Sequence of chain 1.D:
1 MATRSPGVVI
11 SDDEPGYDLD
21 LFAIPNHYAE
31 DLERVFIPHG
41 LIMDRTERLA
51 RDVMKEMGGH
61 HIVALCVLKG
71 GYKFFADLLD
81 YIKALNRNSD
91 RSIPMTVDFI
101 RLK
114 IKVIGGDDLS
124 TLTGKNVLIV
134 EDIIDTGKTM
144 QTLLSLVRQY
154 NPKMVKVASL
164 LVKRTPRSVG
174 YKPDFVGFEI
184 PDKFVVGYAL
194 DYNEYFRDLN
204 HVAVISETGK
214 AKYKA

This small molecule binds to this protein.
Small molecule (SMILES): Nc1nc2c(ncn2[C@@H]2CN(C(=O)CCP(=O)(O)O)C[C@H]2OC[C@H](O)P(=O)(O)O)c(=O)[nH]1

Binding-site contacts:
Ligand atom C6 contacts residue PHE187 of chain 1.D at 3.6 Å (hydrophobic).
Ligand atom N2 contacts residue VAL188 of chain 1.D at 3.0 Å (h-bond).
Ligand atom PBF contacts residue THR142 of chain 1.D at 3.5 Å.
Ligand atom O6 contacts residue VAL188 of chain 1.D at 3.0 Å (h-bond).
Ligand atom N1 contacts residue PHE187 of chain 1.D at 3.5 Å.
Ligand atom C6 contacts residue VAL188 of chain 1.D at 3.6 Å (hydrophobic).
Ligand atom PBE contacts residue MG1 of chain 1.P at 3.3 Å.
Ligand atom OAF contacts residue THR142 of chain 1.D at 3.2 Å (h-bond).
Ligand atom OAE contacts residue THR142 of chain 1.D at 2.5 Å (h-bond).
Ligand atom CAZ contacts residue THR142 of chain 1.D at 3.5 Å.
Ligand atom N1 contacts residue VAL188 of chain 1.D at 2.6 Å (h-bond).
Ligand atom C2 contacts residue PHE187 of chain 1.D at 3.4 Å (hydrophobic).
Ligand atom PBF contacts residue THR139 of chain 1.D at 3.5 Å.
Ligand atom CAM contacts residue MG1 of chain 1.P at 3.7 Å.
Ligand atom OAH contacts residue ASP194 of chain 1.D at 2.9 Å (salt-bridge).
Ligand atom N2 contacts residue ASP194 of chain 1.D at 2.8 Å (salt-bridge).
Ligand atom O6 contacts residue LYS186 of chain 1.D at 3.3 Å (salt-bridge).
Ligand atom OAG contacts residue GLY70 of chain 1.D at 3.0 Å (h-bond).
Ligand atom OAD contacts residue LYS69 of chain 1.D at 3.1 Å (salt-bridge).
Ligand atom OAG contacts residue LYS69 of chain 1.D at 3.4 Å (salt-bridge).
Ligand atom OAJ contacts residue ASP138 of chain 1.D at 3.6 Å.
Ligand atom C2 contacts residue VAL188 of chain 1.D at 3.2 Å (hydrophobic).
Ligand atom N7 contacts residue LYS166 of chain 1.D at 3.2 Å (salt-bridge).
Ligand atom OAH contacts residue MG1 of chain 1.P at 2.1 Å.
Ligand atom OAI contacts residue ASP138 of chain 1.D at 2.9 Å (salt-bridge).
Ligand atom OAE contacts residue LYS141 of chain 1.D at 3.4 Å (salt-bridge).
Ligand atom OAE contacts residue THR139 of chain 1.D at 3.4 Å (h-bond).
Ligand atom OAB contacts residue MG1 of chain 1.P at 2.0 Å.
Ligand atom O6 contacts residue LYS166 of chain 1.D at 3.0 Å (salt-bridge).
Ligand atom N2 contacts residue PHE187 of chain 1.D at 3.5 Å.
Ligand atom N2 contacts residue LEU193 of chain 1.D at 3.6 Å.
Ligand atom OAD contacts residue ARG200 of chain 1.D at 3.3 Å (salt-bridge).
Ligand atom PBF contacts residue GLY140 of chain 1.D at 3.7 Å.
Ligand atom CAU contacts residue MG1 of chain 1.P at 3.0 Å.
Ligand atom OAJ contacts residue THR139 of chain 1.D at 2.8 Å (h-bond).
Ligand atom OAH contacts residue ARG200 of chain 1.D at 3.1 Å (salt-bridge).
Ligand atom OAI contacts residue THR139 of chain 1.D at 3.3 Å (h-bond).
Ligand atom OAI contacts residue GLY140 of chain 1.D at 2.9 Å (h-bond).
Ligand atom OAI contacts residue ILE137 of chain 1.D at 3.8 Å.
Ligand atom O6 contacts residue PHE187 of chain 1.D at 3.3 Å.